Binding-site contacts:
Ligand atom O24 contacts residue IC61 of chain 1.F at 1.2 Å.
Ligand atom N2 contacts residue ALA330 of chain 1.A at 3.7 Å.
Ligand atom C10 contacts residue IC61 of chain 1.F at 0.8 Å.
Ligand atom C19 contacts residue IC61 of chain 1.F at 3.5 Å.
Ligand atom C23 contacts residue IC61 of chain 1.F at 3.2 Å.
Ligand atom C8 contacts residue IC61 of chain 1.F at 0.4 Å.
Ligand atom C3 contacts residue HEM1 of chain 1.C at 3.6 Å.
Ligand atom C4 contacts residue IC61 of chain 1.F at 0.6 Å.
Ligand atom C3 contacts residue ALA330 of chain 1.A at 3.7 Å (hydrophobic).
Ligand atom C3 contacts residue IC61 of chain 1.F at 1.8 Å.
Ligand atom C13 contacts residue IC61 of chain 1.F at 1.0 Å.
Ligand atom O16 contacts residue IC61 of chain 1.F at 0.9 Å (h-bond).
Ligand atom C11 contacts residue IC61 of chain 1.F at 0.7 Å.
Ligand atom C20 contacts residue PRO27 of chain 1.A at 3.7 Å (hydrophobic).
Ligand atom C21 contacts residue PRO27 of chain 1.A at 3.7 Å (hydrophobic).
Ligand atom N12 contacts residue IC61 of chain 1.F at 0.7 Å.
Ligand atom N2 contacts residue IC61 of chain 1.F at 2.2 Å (h-bond).
Ligand atom O15 contacts residue IC61 of chain 1.F at 0.5 Å (h-bond).
Ligand atom C1 contacts residue IC61 of chain 1.F at 1.4 Å.
Ligand atom C8 contacts residue LEU439 of chain 1.A at 3.4 Å (hydrophobic).
Ligand atom C09 contacts residue ALA332 of chain 1.A at 3.5 Å (hydrophobic).
Ligand atom O16 contacts residue TYR53 of chain 1.A at 2.5 Å (h-bond).
Ligand atom C09 contacts residue IC61 of chain 1.F at 0.2 Å.
Ligand atom C21 contacts residue LEU190 of chain 1.A at 3.6 Å (hydrophobic).
Ligand atom C14 contacts residue IC61 of chain 1.F at 0.7 Å.
Ligand atom O24 contacts residue MET356 of chain 1.A at 3.3 Å.
Ligand atom N2 contacts residue HOA1 of chain 1.E at 2.8 Å (h-bond).
Ligand atom C17 contacts residue IC61 of chain 1.F at 2.2 Å.
Ligand atom C10 contacts residue ALA76 of chain 1.A at 3.7 Å (hydrophobic).
Ligand atom C18 contacts residue IC61 of chain 1.F at 3.0 Å.
Ligand atom O16 contacts residue MET356 of chain 1.A at 3.5 Å.
Ligand atom N5 contacts residue IC61 of chain 1.F at 0.1 Å (h-bond).
Ligand atom O24 contacts residue ALA332 of chain 1.A at 3.2 Å.
Ligand atom C6 contacts residue IC61 of chain 1.F at 0.5 Å.
Ligand atom C3 contacts residue HOA1 of chain 1.E at 3.2 Å.
Ligand atom N2 contacts residue THR270 of chain 1.A at 3.8 Å.
Ligand atom C7 contacts residue IC61 of chain 1.F at 0.9 Å.
Ligand atom C14 contacts residue TYR53 of chain 1.A at 3.7 Å (hydrophobic).
Ligand atom C22 contacts residue IC61 of chain 1.F at 3.6 Å.
Ligand atom C17 contacts residue VAL28 of chain 1.A at 3.4 Å (hydrophobic).

This small molecule binds to this protein.
Small molecule (SMILES): O=C(CCCCCn1ccnc1)N[C@@H](Cc1ccccc1)C(=O)O

Sequence of chain 1.A:
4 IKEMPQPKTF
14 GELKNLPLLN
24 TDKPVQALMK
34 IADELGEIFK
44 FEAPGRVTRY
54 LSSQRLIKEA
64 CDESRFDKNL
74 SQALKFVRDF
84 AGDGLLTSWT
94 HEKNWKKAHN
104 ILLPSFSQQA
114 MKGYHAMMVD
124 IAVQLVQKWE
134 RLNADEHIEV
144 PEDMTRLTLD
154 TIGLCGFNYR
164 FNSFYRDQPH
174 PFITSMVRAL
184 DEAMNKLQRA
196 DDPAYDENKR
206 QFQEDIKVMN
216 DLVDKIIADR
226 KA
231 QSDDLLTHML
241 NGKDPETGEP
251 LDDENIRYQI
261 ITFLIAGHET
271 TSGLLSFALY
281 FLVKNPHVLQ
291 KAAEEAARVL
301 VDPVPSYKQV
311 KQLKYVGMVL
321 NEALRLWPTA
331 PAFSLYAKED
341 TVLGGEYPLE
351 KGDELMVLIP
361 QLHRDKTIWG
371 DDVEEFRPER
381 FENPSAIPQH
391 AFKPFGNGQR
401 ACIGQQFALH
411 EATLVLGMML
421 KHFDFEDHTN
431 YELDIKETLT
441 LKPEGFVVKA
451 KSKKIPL